Binding-site contacts:
Ligand atom N2 contacts residue LEU225 of chain 1.F at 3.4 Å.
Ligand atom O3A contacts residue ASN99 of chain 1.F at 3.1 Å (h-bond).
Ligand atom N7 contacts residue CYS12 of chain 1.F at 3.5 Å.
Ligand atom O1A contacts residue GLN11 of chain 1.F at 2.8 Å (h-bond).
Ligand atom O6 contacts residue GLN15 of chain 1.F at 2.3 Å (h-bond).
Ligand atom O3G contacts residue GLY98 of chain 1.F at 3.6 Å.
Ligand atom N7 contacts residue TYR222 of chain 1.F at 3.2 Å.
Ligand atom C8 contacts residue TYR222 of chain 1.F at 3.6 Å (hydrophobic).
Ligand atom N7 contacts residue GLN15 of chain 1.F at 3.6 Å (h-bond).
Ligand atom C6 contacts residue TYR222 of chain 1.F at 3.4 Å (hydrophobic).
Ligand atom C2' contacts residue TYR222 of chain 1.F at 3.3 Å (hydrophobic).
Ligand atom O1B contacts residue THR143 of chain 1.F at 3.2 Å.
Ligand atom N9 contacts residue CYS12 of chain 1.F at 3.6 Å.
Ligand atom C5 contacts residue TYR222 of chain 1.F at 3.4 Å (hydrophobic).
Ligand atom O2G contacts residue GLN11 of chain 1.F at 2.4 Å (h-bond).
Ligand atom O1B contacts residue ASN99 of chain 1.F at 2.8 Å (h-bond).
Ligand atom O3A contacts residue GLY141 of chain 1.F at 3.2 Å.
Ligand atom O2' contacts residue TYR222 of chain 1.F at 3.1 Å (h-bond).
Ligand atom C8 contacts residue CYS12 of chain 1.F at 3.5 Å (hydrophobic).
Ligand atom C5 contacts residue CYS12 of chain 1.F at 3.5 Å (hydrophobic).
Ligand atom O3G contacts residue ASN99 of chain 1.F at 3.2 Å (h-bond).
Ligand atom O6 contacts residue TYR222 of chain 1.F at 3.3 Å.
Ligand atom PB contacts residue ASN99 of chain 1.F at 3.2 Å.
Ligand atom O1B contacts residue GLY141 of chain 1.F at 3.3 Å.
Ligand atom PB contacts residue GLN11 of chain 1.F at 3.5 Å.
Ligand atom O2A contacts residue GLN11 of chain 1.F at 3.5 Å (h-bond).
Ligand atom C4 contacts residue CYS12 of chain 1.F at 3.5 Å (hydrophobic).
Ligand atom O3G contacts residue THR143 of chain 1.F at 3.3 Å.
Ligand atom O2G contacts residue THR143 of chain 1.F at 3.6 Å.
Ligand atom PA contacts residue GLN11 of chain 1.F at 3.5 Å.
Ligand atom PG contacts residue GLN11 of chain 1.F at 3.4 Å.
Ligand atom O3B contacts residue ASN99 of chain 1.F at 3.1 Å (h-bond).
Ligand atom N3 contacts residue CYS12 of chain 1.F at 3.5 Å (h-bond).
Ligand atom O2B contacts residue GLN11 of chain 1.F at 3.0 Å (h-bond).
Ligand atom O2B contacts residue THR143 of chain 1.F at 3.3 Å.
Ligand atom O1B contacts residue GLY142 of chain 1.F at 3.1 Å (h-bond).
Ligand atom N1 contacts residue ASN226 of chain 1.F at 3.2 Å (h-bond).
Ligand atom C6 contacts residue GLN15 of chain 1.F at 3.4 Å.
Ligand atom O3B contacts residue GLN11 of chain 1.F at 3.1 Å (h-bond).
Ligand atom S1G contacts residue GLN11 of chain 1.F at 3.7 Å.

A small-molecule ligand and the protein it binds are described below.
Small molecule (SMILES): Nc1nc2c(ncn2[C@@H]2O[C@H](CO[P](=O)(O)O[P](=O)(O)OP(O)(O)=S)[C@@H](O)[C@H]2O)c(=O)[nH]1

Sequence of chain 1.F:
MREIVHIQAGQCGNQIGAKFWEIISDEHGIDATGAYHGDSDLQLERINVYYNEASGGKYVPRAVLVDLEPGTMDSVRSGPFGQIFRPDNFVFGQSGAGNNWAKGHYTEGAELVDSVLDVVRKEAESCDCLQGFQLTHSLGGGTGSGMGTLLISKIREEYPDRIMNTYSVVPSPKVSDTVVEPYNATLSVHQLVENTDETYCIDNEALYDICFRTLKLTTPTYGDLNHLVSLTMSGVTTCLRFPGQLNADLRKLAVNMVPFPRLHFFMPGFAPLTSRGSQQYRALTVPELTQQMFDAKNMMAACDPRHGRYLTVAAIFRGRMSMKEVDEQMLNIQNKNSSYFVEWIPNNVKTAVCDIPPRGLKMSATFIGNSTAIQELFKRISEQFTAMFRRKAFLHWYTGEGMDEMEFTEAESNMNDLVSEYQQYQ